Binding-site contacts:
Ligand atom C3 contacts residue LEU106 of chain 3.A at 3.4 Å (hydrophobic).
Ligand atom C5B contacts residue TYR152 of chain 3.A at 3.8 Å (hydrophobic).
Ligand atom C2B contacts residue MET224 of chain 3.A at 3.6 Å (hydrophobic).
Ligand atom O1B contacts residue TYR152 of chain 3.A at 3.8 Å.
Ligand atom C4A contacts residue PRO174 of chain 3.A at 3.3 Å (hydrophobic).
Ligand atom N3A contacts residue PRO174 of chain 3.A at 3.6 Å (h-bond).
Ligand atom O1A contacts residue PHE186 of chain 3.A at 2.9 Å.
Ligand atom O1A contacts residue ALA150 of chain 3.A at 3.8 Å.
Ligand atom C3D contacts residue LEU116 of chain 3.A at 3.6 Å (hydrophobic).
Ligand atom C3B contacts residue PHE186 of chain 3.A at 3.7 Å (hydrophobic).
Ligand atom N3A contacts residue ALA24 of chain 3.C at 3.6 Å.
Ligand atom C2A contacts residue PHE186 of chain 3.A at 3.3 Å (hydrophobic).
Ligand atom C6B contacts residue VAL188 of chain 3.A at 3.8 Å (hydrophobic).
Ligand atom C31 contacts residue ASN219 of chain 3.A at 3.8 Å.
Ligand atom C4 contacts residue LEU106 of chain 3.A at 2.5 Å (hydrophobic).
Ligand atom C1B contacts residue TYR152 of chain 3.A at 3.8 Å (hydrophobic).
Ligand atom C4A contacts residue VAL176 of chain 3.A at 3.7 Å (hydrophobic).
Ligand atom C31 contacts residue LEU106 of chain 3.A at 3.8 Å (hydrophobic).
Ligand atom C5A contacts residue PHE186 of chain 3.A at 3.5 Å (hydrophobic).
Ligand atom C5A contacts residue VAL176 of chain 3.A at 3.2 Å (hydrophobic).
Ligand atom CL2 contacts residue ILE104 of chain 3.A at 3.1 Å.
Ligand atom C2D contacts residue SER107 of chain 3.A at 3.8 Å.
Ligand atom N2 contacts residue ASN219 of chain 3.A at 3.4 Å (h-bond).
Ligand atom O1 contacts residue MET221 of chain 3.A at 3.1 Å (h-bond).
Ligand atom C4A contacts residue SER175 of chain 3.A at 3.8 Å.
Ligand atom CL1 contacts residue VAL188 of chain 3.A at 3.5 Å.
Ligand atom CL1 contacts residue LEU25 of chain 3.C at 3.5 Å.
Ligand atom CL2 contacts residue MET224 of chain 3.A at 2.9 Å.
Ligand atom C6B contacts residue TYR152 of chain 3.A at 3.8 Å (hydrophobic).
Ligand atom C3B contacts residue MET224 of chain 3.A at 3.4 Å (hydrophobic).
Ligand atom N2 contacts residue MET221 of chain 3.A at 3.5 Å (h-bond).
Ligand atom C1C contacts residue TYR128 of chain 3.A at 3.5 Å (hydrophobic).
Ligand atom C5A contacts residue ALA150 of chain 3.A at 3.2 Å (hydrophobic).
Ligand atom C5 contacts residue LEU106 of chain 3.A at 3.5 Å (hydrophobic).
Ligand atom O1D contacts residue SER107 of chain 3.A at 3.2 Å.
Ligand atom C4C contacts residue TYR128 of chain 3.A at 3.5 Å (hydrophobic).
Ligand atom C1B contacts residue VAL188 of chain 3.A at 3.8 Å (hydrophobic).
Ligand atom C4B contacts residue PHE186 of chain 3.A at 3.4 Å (hydrophobic).
Ligand atom C3C contacts residue ILE104 of chain 3.A at 3.6 Å (hydrophobic).
Ligand atom C5C contacts residue VAL188 of chain 3.A at 2.9 Å (hydrophobic).

The protein below binds the small molecule below.
Small molecule (SMILES): OCCOCOCc1cc(CCCCCOc2c(Cl)cc(C3=NCCO3)cc2Cl)on1

Sequence of chain 3.C:
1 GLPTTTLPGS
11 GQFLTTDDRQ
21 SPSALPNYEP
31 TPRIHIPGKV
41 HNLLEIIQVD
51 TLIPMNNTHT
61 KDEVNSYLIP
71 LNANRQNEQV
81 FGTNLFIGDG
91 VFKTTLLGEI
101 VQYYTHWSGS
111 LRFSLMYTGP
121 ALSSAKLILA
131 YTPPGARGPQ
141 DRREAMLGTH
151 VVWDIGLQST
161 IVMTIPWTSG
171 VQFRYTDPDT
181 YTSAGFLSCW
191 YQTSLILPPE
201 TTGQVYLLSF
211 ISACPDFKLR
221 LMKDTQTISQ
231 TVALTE

Sequence of chain 3.A:
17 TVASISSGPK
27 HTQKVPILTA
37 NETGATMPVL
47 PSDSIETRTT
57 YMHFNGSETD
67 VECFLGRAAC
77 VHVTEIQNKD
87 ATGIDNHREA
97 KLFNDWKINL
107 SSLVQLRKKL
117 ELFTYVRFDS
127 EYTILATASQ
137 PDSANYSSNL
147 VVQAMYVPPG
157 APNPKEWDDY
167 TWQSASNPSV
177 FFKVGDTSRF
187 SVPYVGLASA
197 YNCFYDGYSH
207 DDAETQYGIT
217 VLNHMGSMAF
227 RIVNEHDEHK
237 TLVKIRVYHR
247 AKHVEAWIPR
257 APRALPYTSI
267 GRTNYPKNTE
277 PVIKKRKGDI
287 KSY